Sequence of chain 1.B:
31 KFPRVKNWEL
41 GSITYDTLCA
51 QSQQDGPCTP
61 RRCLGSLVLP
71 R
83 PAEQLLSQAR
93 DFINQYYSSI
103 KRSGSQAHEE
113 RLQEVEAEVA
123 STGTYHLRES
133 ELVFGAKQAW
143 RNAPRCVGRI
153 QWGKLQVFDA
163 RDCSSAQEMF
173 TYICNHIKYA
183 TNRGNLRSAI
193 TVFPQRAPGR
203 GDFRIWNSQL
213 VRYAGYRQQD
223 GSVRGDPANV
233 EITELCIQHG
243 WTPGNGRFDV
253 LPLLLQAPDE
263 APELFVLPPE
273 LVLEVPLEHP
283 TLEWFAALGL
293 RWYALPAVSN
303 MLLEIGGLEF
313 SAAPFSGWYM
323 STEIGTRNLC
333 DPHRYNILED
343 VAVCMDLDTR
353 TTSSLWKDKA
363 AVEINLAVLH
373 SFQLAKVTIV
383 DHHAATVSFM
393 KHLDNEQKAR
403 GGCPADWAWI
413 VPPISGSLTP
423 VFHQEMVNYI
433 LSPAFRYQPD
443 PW

Binding-site contacts:
Ligand atom C2 contacts residue VAL300 of chain 1.B at 3.7 Å (hydrophobic).
Ligand atom C8A contacts residue PRO298 of chain 1.B at 4.0 Å (hydrophobic).
Ligand atom C5A contacts residue TRP320 of chain 1.B at 3.9 Å (hydrophobic).
Ligand atom F8 contacts residue HEM1 of chain 1.I at 3.6 Å.
Ligand atom C8A contacts residue PHE317 of chain 1.B at 3.6 Å (hydrophobic).
Ligand atom N1' contacts residue TYR321 of chain 1.B at 4.0 Å.
Ligand atom C8A contacts residue HEM1 of chain 1.I at 3.3 Å.
Ligand atom C3' contacts residue GLN211 of chain 1.B at 3.8 Å.
Ligand atom C5A contacts residue HEM1 of chain 1.I at 3.3 Å.
Ligand atom C5' contacts residue GLU325 of chain 1.B at 2.9 Å.
Ligand atom N6A contacts residue HEM1 of chain 1.I at 3.5 Å.
Ligand atom N6A contacts residue TYR321 of chain 1.B at 3.6 Å.
Ligand atom O1 contacts residue HEM1 of chain 1.I at 3.0 Å (h-bond).
Ligand atom C6A contacts residue PRO298 of chain 1.B at 3.9 Å (hydrophobic).
Ligand atom C6A contacts residue GLU325 of chain 1.B at 3.2 Å.
Ligand atom N1' contacts residue GLU325 of chain 1.B at 3.4 Å (salt-bridge).
Ligand atom N6A contacts residue PRO298 of chain 1.B at 3.8 Å.
Ligand atom C4' contacts residue GLU325 of chain 1.B at 3.9 Å.
Ligand atom N6A contacts residue TRP320 of chain 1.B at 2.5 Å (h-bond).
Ligand atom N6A contacts residue GLU325 of chain 1.B at 3.0 Å (salt-bridge).
Ligand atom C6A contacts residue TRP320 of chain 1.B at 3.6 Å (hydrophobic).
Ligand atom C3 contacts residue HEM1 of chain 1.I at 3.0 Å.
Ligand atom C2A contacts residue GLU325 of chain 1.B at 3.6 Å.
Ligand atom C7A contacts residue HEM1 of chain 1.I at 3.7 Å.
Ligand atom F8 contacts residue TYR439 of chain 1.B at 3.6 Å.
Ligand atom N1A contacts residue GLU325 of chain 1.B at 2.6 Å (salt-bridge).
Ligand atom F7 contacts residue GOL1 of chain 1.K at 3.6 Å.
Ligand atom C5A contacts residue PRO298 of chain 1.B at 4.0 Å (hydrophobic).
Ligand atom C5' contacts residue TYR321 of chain 1.B at 3.7 Å (hydrophobic).
Ligand atom C8A contacts residue GLY319 of chain 1.B at 3.7 Å.
Ligand atom C2' contacts residue HEM1 of chain 1.I at 3.2 Å.
Ligand atom N1A contacts residue HEM1 of chain 1.I at 4.0 Å.
Ligand atom C16 contacts residue ASN302 of chain 1.B at 3.5 Å.
Ligand atom C4A contacts residue HEM1 of chain 1.I at 3.7 Å.
Ligand atom C6A contacts residue HEM1 of chain 1.I at 3.7 Å.
Ligand atom N1' contacts residue HEM1 of chain 1.I at 4.0 Å.
Ligand atom N4 contacts residue HEM1 of chain 1.I at 2.8 Å (h-bond).
Ligand atom C7A contacts residue GLU325 of chain 1.B at 3.7 Å.
Ligand atom C3' contacts residue HEM1 of chain 1.I at 3.6 Å.
Ligand atom C15 contacts residue TYR439 of chain 1.B at 3.6 Å (hydrophobic).

This small molecule binds to this protein.
Small molecule (SMILES): Cc1cc(N)nc(C[C@H]2CNC[C@H]2OCCNCC(F)(F)[C@H]2CCCCN2)c1